Sequence of chain 1.J:
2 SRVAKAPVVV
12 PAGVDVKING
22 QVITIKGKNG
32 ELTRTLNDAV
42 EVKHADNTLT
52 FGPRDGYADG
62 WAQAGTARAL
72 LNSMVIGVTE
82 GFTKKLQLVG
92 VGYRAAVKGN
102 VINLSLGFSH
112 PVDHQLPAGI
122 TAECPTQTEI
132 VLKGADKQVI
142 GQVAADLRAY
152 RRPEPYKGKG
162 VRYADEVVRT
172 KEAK

Sequence of chain 1.O:
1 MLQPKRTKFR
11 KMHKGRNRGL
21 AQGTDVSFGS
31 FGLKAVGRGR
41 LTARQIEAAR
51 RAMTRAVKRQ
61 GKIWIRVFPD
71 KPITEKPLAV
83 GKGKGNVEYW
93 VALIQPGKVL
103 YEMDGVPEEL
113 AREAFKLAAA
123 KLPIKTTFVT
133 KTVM

This small molecule binds to this protein.
Small molecule (SMILES): COC[C@H]1O[C@@H](O[C@@H]2OC[C@@H]3O[C@@]4(OC[C@@H](OC(=O)c5c(C)cc(O)cc5O)[C@@H]5OCO[C@H]54)O[C@H]3[C@H]2O)[C@@H](OC)[C@@H](O)[C@@H]1O[C@@H]1O[C@H](C)[C@H](OC)[C@H](O[C@@H]2O[C@H](C)[C@H]3O[C@]4(C[C@@H](O)[C@H](O[C@H]5C[C@@H](O[C@@H]6C[C@@](C)([N+](=O)[O-])C(OC)C(C)O6)[C@H](OC(=O)c6c(C)c(Cl)c(O)c(Cl)c6OC)[C@@H](C)O5)[C@@H](C)O4)O[C@]3(C)[C@@H]2O)[C@H]1O

Binding-site contacts:
Ligand atom C07 contacts residue ARG51 of chain 1.O at 3.7 Å.
Ligand atom C06 contacts residue ARG51 of chain 1.O at 3.8 Å.
Ligand atom C08 contacts residue ARG55 of chain 1.O at 3.4 Å.
Ligand atom C53 contacts residue LYS175 of chain 1.J at 4.4 Å.
Ligand atom C68 contacts residue ARG59 of chain 1.O at 3.7 Å.
Ligand atom CL1 contacts residue ARG51 of chain 1.O at 4.5 Å.
Ligand atom O03 contacts residue ARG51 of chain 1.O at 4.0 Å.
Ligand atom CL2 contacts residue THR54 of chain 1.O at 4.4 Å.
Ligand atom C02 contacts residue ARG50 of chain 1.O at 4.4 Å.
Ligand atom C01 contacts residue ARG51 of chain 1.O at 4.2 Å.
Ligand atom O01 contacts residue ARG50 of chain 1.O at 2.7 Å (salt-bridge).
Ligand atom C05 contacts residue ARG51 of chain 1.O at 3.8 Å.
Ligand atom C02 contacts residue ARG51 of chain 1.O at 4.0 Å.
Ligand atom CL2 contacts residue ARG50 of chain 1.O at 3.8 Å.
Ligand atom C01 contacts residue ARG50 of chain 1.O at 3.5 Å.
Ligand atom CL2 contacts residue ARG59 of chain 1.O at 4.0 Å.
Ligand atom O09 contacts residue ARG55 of chain 1.O at 3.6 Å (salt-bridge).
Ligand atom CL2 contacts residue ARG51 of chain 1.O at 4.0 Å.
Ligand atom C03 contacts residue ARG51 of chain 1.O at 3.9 Å.
Ligand atom C08 contacts residue ARG51 of chain 1.O at 4.2 Å.
Ligand atom C04 contacts residue ARG51 of chain 1.O at 4.0 Å.
Ligand atom C06 contacts residue ARG50 of chain 1.O at 4.0 Å.